Sequence of chain 37.C:
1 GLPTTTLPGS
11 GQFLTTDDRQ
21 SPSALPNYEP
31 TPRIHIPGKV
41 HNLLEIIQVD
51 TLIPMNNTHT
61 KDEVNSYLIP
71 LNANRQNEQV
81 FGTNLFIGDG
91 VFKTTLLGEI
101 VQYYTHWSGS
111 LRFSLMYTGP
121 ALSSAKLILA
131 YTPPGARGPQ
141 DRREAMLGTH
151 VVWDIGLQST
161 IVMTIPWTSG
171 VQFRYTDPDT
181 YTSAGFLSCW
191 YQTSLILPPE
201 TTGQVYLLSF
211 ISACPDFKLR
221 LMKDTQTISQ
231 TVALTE

Binding-site contacts:
Ligand atom O1 contacts residue LEU106 of chain 37.A at 3.7 Å.
Ligand atom O1A contacts residue PHE186 of chain 37.A at 3.4 Å.
Ligand atom O1B contacts residue VAL188 of chain 37.A at 3.8 Å.
Ligand atom C3B contacts residue TYR152 of chain 37.A at 3.9 Å (hydrophobic).
Ligand atom CL2 contacts residue ILE104 of chain 37.A at 3.4 Å.
Ligand atom CL2 contacts residue MET224 of chain 37.A at 3.2 Å.
Ligand atom C4A contacts residue PRO174 of chain 37.A at 3.2 Å (hydrophobic).
Ligand atom C4 contacts residue TYR197 of chain 37.A at 3.6 Å (hydrophobic).
Ligand atom C5C contacts residue TYR152 of chain 37.A at 3.8 Å (hydrophobic).
Ligand atom C31 contacts residue ASN219 of chain 37.A at 3.7 Å.
Ligand atom CL1 contacts residue VAL188 of chain 37.A at 3.7 Å.
Ligand atom C31 contacts residue TYR197 of chain 37.A at 3.6 Å (hydrophobic).
Ligand atom N3A contacts residue PRO174 of chain 37.A at 3.3 Å (h-bond).
Ligand atom CL1 contacts residue LEU25 of chain 37.C at 3.5 Å.
Ligand atom C4A contacts residue VAL176 of chain 37.A at 3.9 Å (hydrophobic).
Ligand atom C2A contacts residue PHE186 of chain 37.A at 3.6 Å (hydrophobic).
Ligand atom C4C contacts residue VAL191 of chain 37.A at 3.7 Å (hydrophobic).
Ligand atom C5B contacts residue MET224 of chain 37.A at 3.8 Å (hydrophobic).
Ligand atom C2C contacts residue ILE104 of chain 37.A at 3.9 Å (hydrophobic).
Ligand atom C4B contacts residue TYR152 of chain 37.A at 3.7 Å (hydrophobic).
Ligand atom C4B contacts residue PHE186 of chain 37.A at 3.6 Å (hydrophobic).
Ligand atom C5B contacts residue PHE186 of chain 37.A at 3.8 Å (hydrophobic).
Ligand atom C1C contacts residue LEU106 of chain 37.A at 3.9 Å (hydrophobic).
Ligand atom N3A contacts residue ALA24 of chain 37.C at 3.8 Å.
Ligand atom N2 contacts residue ASN219 of chain 37.A at 3.5 Å (h-bond).
Ligand atom C3C contacts residue TYR128 of chain 37.A at 3.8 Å (hydrophobic).
Ligand atom C5 contacts residue MET221 of chain 37.A at 3.9 Å (hydrophobic).
Ligand atom C2C contacts residue MET221 of chain 37.A at 3.3 Å (hydrophobic).
Ligand atom C3B contacts residue ALA24 of chain 37.C at 4.0 Å (hydrophobic).
Ligand atom O1 contacts residue MET221 of chain 37.A at 3.4 Å (h-bond).
Ligand atom O1A contacts residue MET224 of chain 37.A at 3.9 Å.
Ligand atom C5 contacts residue LEU106 of chain 37.A at 3.7 Å (hydrophobic).
Ligand atom C5A contacts residue ALA150 of chain 37.A at 3.4 Å (hydrophobic).
Ligand atom C4A contacts residue SER175 of chain 37.A at 3.6 Å.
Ligand atom C3C contacts residue ILE104 of chain 37.A at 3.6 Å (hydrophobic).
Ligand atom C5A contacts residue VAL176 of chain 37.A at 3.8 Å (hydrophobic).
Ligand atom C1C contacts residue TYR128 of chain 37.A at 3.6 Å (hydrophobic).
Ligand atom C4A contacts residue ALA150 of chain 37.A at 3.9 Å (hydrophobic).
Ligand atom N2 contacts residue MET221 of chain 37.A at 3.9 Å.
Ligand atom CL2 contacts residue TYR128 of chain 37.A at 3.4 Å.

This protein binds this small molecule.
Small molecule (SMILES): Cc1cc(CCCCCOc2c(Cl)cc(C3=NCCO3)cc2Cl)on1

Sequence of chain 38.C:
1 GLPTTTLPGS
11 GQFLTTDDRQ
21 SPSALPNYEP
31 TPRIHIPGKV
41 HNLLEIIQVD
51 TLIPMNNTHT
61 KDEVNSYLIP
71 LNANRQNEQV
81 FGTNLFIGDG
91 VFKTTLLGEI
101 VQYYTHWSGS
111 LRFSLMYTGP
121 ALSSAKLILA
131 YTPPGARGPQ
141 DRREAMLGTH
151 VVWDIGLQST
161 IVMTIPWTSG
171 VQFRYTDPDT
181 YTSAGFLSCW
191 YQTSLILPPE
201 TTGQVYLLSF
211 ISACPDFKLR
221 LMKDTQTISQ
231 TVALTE

Sequence of chain 37.A:
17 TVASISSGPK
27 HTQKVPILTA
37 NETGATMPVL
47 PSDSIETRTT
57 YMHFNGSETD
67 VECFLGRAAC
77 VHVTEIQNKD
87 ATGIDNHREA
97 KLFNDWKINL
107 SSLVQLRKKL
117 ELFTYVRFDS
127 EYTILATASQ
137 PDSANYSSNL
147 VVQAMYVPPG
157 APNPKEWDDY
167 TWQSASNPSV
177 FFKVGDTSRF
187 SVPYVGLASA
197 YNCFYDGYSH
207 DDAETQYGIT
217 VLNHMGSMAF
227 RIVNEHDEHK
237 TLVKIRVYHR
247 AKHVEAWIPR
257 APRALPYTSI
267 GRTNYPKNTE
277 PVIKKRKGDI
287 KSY